Sequence of chain 1.A:
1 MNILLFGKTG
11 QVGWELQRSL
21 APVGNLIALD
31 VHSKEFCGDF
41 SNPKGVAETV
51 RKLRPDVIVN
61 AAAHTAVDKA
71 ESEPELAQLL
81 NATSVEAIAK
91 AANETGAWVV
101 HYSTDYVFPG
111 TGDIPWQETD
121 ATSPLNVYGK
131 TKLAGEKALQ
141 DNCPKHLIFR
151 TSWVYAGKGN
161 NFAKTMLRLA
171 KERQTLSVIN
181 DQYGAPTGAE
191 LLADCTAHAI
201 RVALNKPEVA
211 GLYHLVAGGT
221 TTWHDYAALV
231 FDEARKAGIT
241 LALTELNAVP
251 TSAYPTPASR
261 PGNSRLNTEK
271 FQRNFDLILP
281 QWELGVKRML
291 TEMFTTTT

A protein and the small-molecule ligand that binds it are described below.
Small molecule (SMILES): Cc1cn([C@H]2C[C@H](O)[C@@H](CO[P](=O)(O)O[P](=O)(O)O[C@H]3O[C@@H](C)[C@H](O)[C@@H](O)[C@H]3O)O2)c(=O)[nH]c1=O

Binding-site contacts:
Ligand atom O4 contacts residue THR104 of chain 1.A at 2.8 Å (h-bond).
Ligand atom N31 contacts residue SER177 of chain 1.A at 3.6 Å.
Ligand atom O3' contacts residue TRP223 of chain 1.A at 3.3 Å (h-bond).
Ligand atom C5' contacts residue TRP223 of chain 1.A at 3.5 Å (hydrophobic).
Ligand atom C5 contacts residue TYR128 of chain 1.A at 3.7 Å (hydrophobic).
Ligand atom C2 contacts residue NDP1 of chain 1.C at 3.9 Å.
Ligand atom C6 contacts residue TYR128 of chain 1.A at 3.4 Å (hydrophobic).
Ligand atom C4' contacts residue PHE162 of chain 1.A at 3.8 Å (hydrophobic).
Ligand atom O3 contacts residue NDP1 of chain 1.C at 3.9 Å.
Ligand atom OPP contacts residue ARG260 of chain 1.A at 3.8 Å.
Ligand atom C2 contacts residue TYR106 of chain 1.A at 3.6 Å (hydrophobic).
Ligand atom O21 contacts residue VAL178 of chain 1.A at 2.9 Å.
Ligand atom O2 contacts residue NDP1 of chain 1.C at 2.8 Å (h-bond).
Ligand atom C4' contacts residue TRP223 of chain 1.A at 3.9 Å (hydrophobic).
Ligand atom C5' contacts residue PHE162 of chain 1.A at 3.9 Å (hydrophobic).
Ligand atom O2 contacts residue TRP153 of chain 1.A at 3.5 Å.
Ligand atom C3 contacts residue ASP105 of chain 1.A at 3.9 Å.
Ligand atom C4 contacts residue NDP1 of chain 1.C at 3.1 Å.
Ligand atom O21 contacts residue ILE179 of chain 1.A at 3.5 Å (h-bond).
Ligand atom O5 contacts residue NDP1 of chain 1.C at 3.9 Å.
Ligand atom O3' contacts residue ILE179 of chain 1.A at 3.9 Å.
Ligand atom C1 contacts residue TYR106 of chain 1.A at 3.7 Å (hydrophobic).
Ligand atom O3P contacts residue VAL67 of chain 1.A at 3.2 Å.
Ligand atom O3 contacts residue TRP153 of chain 1.A at 2.9 Å (h-bond).
Ligand atom O3P contacts residue ARG260 of chain 1.A at 3.2 Å (salt-bridge).
Ligand atom O4 contacts residue ASP105 of chain 1.A at 3.6 Å.
Ligand atom O5 contacts residue VAL67 of chain 1.A at 3.8 Å.
Ligand atom O4 contacts residue NDP1 of chain 1.C at 2.9 Å.
Ligand atom C3 contacts residue TYR106 of chain 1.A at 3.6 Å (hydrophobic).
Ligand atom O3 contacts residue ASP105 of chain 1.A at 3.1 Å (salt-bridge).
Ligand atom O4 contacts residue TYR128 of chain 1.A at 3.5 Å.
Ligand atom O4' contacts residue PHE162 of chain 1.A at 3.5 Å.
Ligand atom C5 contacts residue VAL67 of chain 1.A at 3.7 Å (hydrophobic).
Ligand atom O3 contacts residue TYR106 of chain 1.A at 3.9 Å.
Ligand atom O3' contacts residue GLN182 of chain 1.A at 3.7 Å.
Ligand atom C2' contacts residue ILE179 of chain 1.A at 3.7 Å (hydrophobic).
Ligand atom O3 contacts residue SER152 of chain 1.A at 3.5 Å.
Ligand atom O2P contacts residue TRP223 of chain 1.A at 3.7 Å.
Ligand atom C6 contacts residue VAL67 of chain 1.A at 3.8 Å (hydrophobic).
Ligand atom C6 contacts residue NDP1 of chain 1.C at 3.5 Å.